A small-molecule ligand and the protein it binds are described below.
Small molecule (SMILES): CC(=O)N[C@@H]1[C@@H](O)[C@H](O)[C@@H](CO)O[C@H]1O

Sequence of chain 1.A:
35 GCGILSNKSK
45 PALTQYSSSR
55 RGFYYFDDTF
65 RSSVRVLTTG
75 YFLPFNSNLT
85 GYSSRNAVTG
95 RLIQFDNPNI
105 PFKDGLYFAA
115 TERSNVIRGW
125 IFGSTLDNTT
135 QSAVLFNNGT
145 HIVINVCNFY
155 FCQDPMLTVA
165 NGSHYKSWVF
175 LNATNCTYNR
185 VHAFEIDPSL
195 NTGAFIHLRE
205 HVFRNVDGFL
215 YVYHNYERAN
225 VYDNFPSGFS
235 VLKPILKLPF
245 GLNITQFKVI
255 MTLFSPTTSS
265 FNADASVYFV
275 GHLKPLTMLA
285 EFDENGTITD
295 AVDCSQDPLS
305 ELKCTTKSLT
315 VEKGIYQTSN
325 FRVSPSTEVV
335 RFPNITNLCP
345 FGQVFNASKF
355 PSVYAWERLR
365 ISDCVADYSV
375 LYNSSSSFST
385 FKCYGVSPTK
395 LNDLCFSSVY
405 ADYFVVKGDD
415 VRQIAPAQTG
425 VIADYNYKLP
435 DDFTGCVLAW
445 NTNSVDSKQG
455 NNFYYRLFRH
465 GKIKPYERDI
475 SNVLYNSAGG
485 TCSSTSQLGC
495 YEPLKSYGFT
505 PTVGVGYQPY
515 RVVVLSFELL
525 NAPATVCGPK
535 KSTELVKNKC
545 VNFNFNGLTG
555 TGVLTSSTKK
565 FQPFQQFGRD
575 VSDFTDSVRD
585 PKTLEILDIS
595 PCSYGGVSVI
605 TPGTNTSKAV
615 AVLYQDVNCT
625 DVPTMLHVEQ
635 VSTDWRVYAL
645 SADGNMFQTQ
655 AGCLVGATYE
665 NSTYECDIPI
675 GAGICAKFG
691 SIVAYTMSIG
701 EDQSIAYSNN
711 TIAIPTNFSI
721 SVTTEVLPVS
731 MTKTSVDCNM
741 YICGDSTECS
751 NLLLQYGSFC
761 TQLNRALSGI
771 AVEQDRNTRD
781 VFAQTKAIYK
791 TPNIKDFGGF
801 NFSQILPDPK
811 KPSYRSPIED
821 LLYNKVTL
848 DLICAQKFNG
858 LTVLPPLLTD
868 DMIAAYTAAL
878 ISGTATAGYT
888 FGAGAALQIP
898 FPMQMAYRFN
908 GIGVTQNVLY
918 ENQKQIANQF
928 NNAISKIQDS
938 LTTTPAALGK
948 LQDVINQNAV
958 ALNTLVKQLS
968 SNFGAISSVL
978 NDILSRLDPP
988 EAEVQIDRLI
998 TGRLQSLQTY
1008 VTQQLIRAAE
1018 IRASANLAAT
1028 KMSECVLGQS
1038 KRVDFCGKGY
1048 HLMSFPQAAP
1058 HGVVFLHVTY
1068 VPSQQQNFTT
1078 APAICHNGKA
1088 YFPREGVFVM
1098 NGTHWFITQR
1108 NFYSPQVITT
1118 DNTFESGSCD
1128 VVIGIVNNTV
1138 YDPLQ

Binding-site contacts:
Ligand atom C5 contacts residue ASN1074 of chain 1.A at 3.7 Å.
Ligand atom C8 contacts residue THR711 of chain 1.A at 4.1 Å.
Ligand atom C1 contacts residue ASN1074 of chain 1.A at 1.5 Å.
Ligand atom C4 contacts residue ASN1074 of chain 1.A at 4.3 Å.
Ligand atom C3 contacts residue ASN1074 of chain 1.A at 3.8 Å.
Ligand atom C7 contacts residue THR711 of chain 1.A at 4.1 Å.
Ligand atom O7 contacts residue ASN1074 of chain 1.A at 4.1 Å.
Ligand atom O5 contacts residue ASN1074 of chain 1.A at 2.4 Å (h-bond).
Ligand atom O7 contacts residue THR711 of chain 1.A at 3.7 Å.
Ligand atom N2 contacts residue ASN1074 of chain 1.A at 2.9 Å (h-bond).
Ligand atom C8 contacts residue THR1076 of chain 1.A at 3.6 Å.
Ligand atom C2 contacts residue ASN1074 of chain 1.A at 2.5 Å.
Ligand atom C7 contacts residue ASN1074 of chain 1.A at 3.7 Å.